Binding-site contacts:
Ligand atom C3 contacts residue ASN64 of chain 1.A at 3.8 Å.
Ligand atom O5 contacts residue ASN64 of chain 1.A at 2.4 Å (h-bond).
Ligand atom O6 contacts residue ASN63 of chain 1.A at 2.5 Å (h-bond).
Ligand atom O5 contacts residue ASN63 of chain 1.A at 3.4 Å (h-bond).
Ligand atom C8 contacts residue NAG1 of chain 1.H at 3.2 Å.
Ligand atom C1 contacts residue NAG1 of chain 1.H at 4.4 Å.
Ligand atom C5 contacts residue ASN63 of chain 1.A at 4.2 Å.
Ligand atom C5 contacts residue ASN64 of chain 1.A at 3.7 Å.
Ligand atom C5 contacts residue NAG1 of chain 1.H at 4.4 Å.
Ligand atom C2 contacts residue ASN64 of chain 1.A at 2.5 Å.
Ligand atom C6 contacts residue ASN63 of chain 1.A at 3.5 Å.
Ligand atom N2 contacts residue ASN64 of chain 1.A at 2.9 Å (h-bond).
Ligand atom C3 contacts residue NAG1 of chain 1.H at 4.4 Å.
Ligand atom C1 contacts residue ASN64 of chain 1.A at 1.4 Å.
Ligand atom C1 contacts residue ASN63 of chain 1.A at 4.1 Å.
Ligand atom N2 contacts residue NAG1 of chain 1.H at 3.4 Å (h-bond).
Ligand atom C7 contacts residue NAG1 of chain 1.H at 3.7 Å.
Ligand atom C7 contacts residue ASN64 of chain 1.A at 4.0 Å.
Ligand atom C4 contacts residue ASN64 of chain 1.A at 4.2 Å.
Ligand atom C1 contacts residue ASN63 of chain 1.B at 4.4 Å.

Sequence of chain 1.A:
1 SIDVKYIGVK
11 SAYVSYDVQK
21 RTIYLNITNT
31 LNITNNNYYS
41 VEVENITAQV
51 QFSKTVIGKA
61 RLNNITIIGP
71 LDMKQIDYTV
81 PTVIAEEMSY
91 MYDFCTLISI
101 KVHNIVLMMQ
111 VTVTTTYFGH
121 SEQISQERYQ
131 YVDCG

Sequence of chain 1.B:
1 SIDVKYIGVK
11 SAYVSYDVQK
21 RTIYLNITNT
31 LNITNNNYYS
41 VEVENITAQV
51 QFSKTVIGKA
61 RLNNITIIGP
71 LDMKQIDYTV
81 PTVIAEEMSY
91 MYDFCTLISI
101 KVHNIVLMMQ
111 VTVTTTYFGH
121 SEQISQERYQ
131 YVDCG

This small molecule binds to this protein.
Small molecule (SMILES): CC(=O)N[C@@H]1[C@@H](O)[C@H](O)[C@@H](CO)O[C@H]1O